The protein below binds the small molecule below.
Small molecule (SMILES): CC(=O)N[C@@H]1[C@@H](O)[C@H](O)[C@@H](CO)O[C@H]1O

Sequence of chain 1.A:
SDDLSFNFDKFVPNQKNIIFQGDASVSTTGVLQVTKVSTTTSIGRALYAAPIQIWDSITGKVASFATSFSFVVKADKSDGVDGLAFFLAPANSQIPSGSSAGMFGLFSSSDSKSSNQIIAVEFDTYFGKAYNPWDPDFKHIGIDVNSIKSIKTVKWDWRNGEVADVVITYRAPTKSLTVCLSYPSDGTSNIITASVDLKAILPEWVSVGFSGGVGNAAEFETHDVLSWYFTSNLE

Binding-site contacts:
Ligand atom C3 contacts residue TYR135 of chain 1.A at 4.4 Å (hydrophobic).
Ligand atom C4 contacts residue GLY106 of chain 1.A at 3.9 Å.
Ligand atom C3 contacts residue GLY106 of chain 1.A at 4.0 Å.
Ligand atom C5 contacts residue ASP86 of chain 1.A at 3.9 Å.
Ligand atom O4 contacts residue ASN136 of chain 1.A at 3.3 Å (h-bond).
Ligand atom C4 contacts residue GLY219 of chain 1.A at 4.2 Å.
Ligand atom O5 contacts residue TYR135 of chain 1.A at 4.5 Å.
Ligand atom O4 contacts residue TYR130 of chain 1.A at 3.8 Å.
Ligand atom N2 contacts residue SER104 of chain 1.A at 4.2 Å.
Ligand atom N2 contacts residue TYR135 of chain 1.A at 4.5 Å.
Ligand atom O6 contacts residue ASN220 of chain 1.A at 3.5 Å (h-bond).
Ligand atom C3 contacts residue SER104 of chain 1.A at 4.5 Å.
Ligand atom O5 contacts residue ASN220 of chain 1.A at 4.1 Å.
Ligand atom O6 contacts residue ASP86 of chain 1.A at 2.7 Å (salt-bridge).
Ligand atom O4 contacts residue GLY106 of chain 1.A at 3.5 Å.
Ligand atom C5 contacts residue TYR135 of chain 1.A at 4.0 Å (hydrophobic).
Ligand atom O1 contacts residue GLY219 of chain 1.A at 3.0 Å (h-bond).
Ligand atom C2 contacts residue GLY219 of chain 1.A at 4.1 Å.
Ligand atom O3 contacts residue ALA105 of chain 1.A at 3.6 Å (h-bond).
Ligand atom O6 contacts residue VAL85 of chain 1.A at 3.5 Å.
Ligand atom O7 contacts residue GLY219 of chain 1.A at 4.2 Å.
Ligand atom C6 contacts residue TYR130 of chain 1.A at 3.6 Å (hydrophobic).
Ligand atom O5 contacts residue ASP86 of chain 1.A at 4.4 Å.
Ligand atom C8 contacts residue SER104 of chain 1.A at 4.5 Å.
Ligand atom C5 contacts residue GLY219 of chain 1.A at 4.3 Å.
Ligand atom O4 contacts residue TYR135 of chain 1.A at 4.1 Å.
Ligand atom O5 contacts residue GLY219 of chain 1.A at 3.5 Å.
Ligand atom O6 contacts residue GLY219 of chain 1.A at 3.5 Å.
Ligand atom C5 contacts residue TYR130 of chain 1.A at 4.3 Å (hydrophobic).
Ligand atom O4 contacts residue ASP86 of chain 1.A at 2.9 Å (salt-bridge).
Ligand atom O3 contacts residue GLY106 of chain 1.A at 2.9 Å (h-bond).
Ligand atom C4 contacts residue ASP86 of chain 1.A at 3.5 Å.
Ligand atom C4 contacts residue TYR135 of chain 1.A at 4.4 Å (hydrophobic).
Ligand atom C6 contacts residue ASP86 of chain 1.A at 3.4 Å.
Ligand atom C7 contacts residue SER104 of chain 1.A at 4.2 Å.
Ligand atom O3 contacts residue SER104 of chain 1.A at 3.2 Å (h-bond).
Ligand atom C1 contacts residue GLY219 of chain 1.A at 3.8 Å.
Ligand atom C6 contacts residue VAL85 of chain 1.A at 4.4 Å (hydrophobic).
Ligand atom C1 contacts residue TYR135 of chain 1.A at 4.0 Å (hydrophobic).